Binding-site contacts:
Ligand atom C6 contacts residue NAG1 of chain 2.C at 3.5 Å.
Ligand atom C2 contacts residue ASN16 of chain 1.B at 2.5 Å.
Ligand atom C2 contacts residue LYS17 of chain 2.A at 3.9 Å.
Ligand atom C3 contacts residue LYS17 of chain 2.A at 3.7 Å.
Ligand atom C3 contacts residue VAL21 of chain 1.B at 3.8 Å (hydrophobic).
Ligand atom O4 contacts residue LYS17 of chain 2.A at 3.7 Å.
Ligand atom C7 contacts residue VAL21 of chain 1.B at 3.3 Å (hydrophobic).
Ligand atom O7 contacts residue THR5 of chain 1.B at 3.6 Å.
Ligand atom C7 contacts residue ASN16 of chain 1.B at 3.4 Å.
Ligand atom C8 contacts residue GLY19 of chain 2.A at 4.2 Å.
Ligand atom C8 contacts residue LYS17 of chain 2.A at 3.8 Å.
Ligand atom O2 contacts residue LYS17 of chain 2.A at 2.9 Å (salt-bridge).
Ligand atom C8 contacts residue THR5 of chain 1.B at 3.3 Å.
Ligand atom C7 contacts residue THR5 of chain 1.B at 3.6 Å.
Ligand atom C6 contacts residue GLY19 of chain 1.B at 3.5 Å.
Ligand atom C5 contacts residue GLY19 of chain 1.B at 3.1 Å.
Ligand atom C3 contacts residue ASN16 of chain 1.B at 3.8 Å.
Ligand atom N2 contacts residue ASN16 of chain 1.B at 2.9 Å (h-bond).
Ligand atom C4 contacts residue ASN16 of chain 1.B at 4.2 Å.
Ligand atom O6 contacts residue ARG22 of chain 1.B at 3.9 Å.
Ligand atom C1 contacts residue VAL21 of chain 1.B at 3.5 Å (hydrophobic).
Ligand atom C5 contacts residue ASN16 of chain 1.B at 3.7 Å.
Ligand atom O6 contacts residue NAG1 of chain 2.C at 3.0 Å (h-bond).
Ligand atom C8 contacts residue THR18 of chain 2.A at 3.8 Å.
Ligand atom O7 contacts residue ARG22 of chain 1.B at 4.1 Å.
Ligand atom O5 contacts residue GLY19 of chain 1.B at 3.0 Å.
Ligand atom O7 contacts residue VAL21 of chain 1.B at 3.4 Å (h-bond).
Ligand atom C2 contacts residue VAL21 of chain 1.B at 3.4 Å (hydrophobic).
Ligand atom C1 contacts residue GLY19 of chain 1.B at 3.7 Å.
Ligand atom C8 contacts residue ASN16 of chain 1.B at 3.4 Å.
Ligand atom C2 contacts residue LYS17 of chain 2.A at 3.5 Å.
Ligand atom N2 contacts residue LYS17 of chain 2.A at 2.7 Å (salt-bridge).
Ligand atom N2 contacts residue VAL21 of chain 1.B at 2.5 Å (h-bond).
Ligand atom C1 contacts residue LYS17 of chain 2.A at 3.7 Å.
Ligand atom C7 contacts residue LYS17 of chain 2.A at 3.7 Å.
Ligand atom O5 contacts residue ASN16 of chain 1.B at 2.4 Å (h-bond).
Ligand atom C1 contacts residue ASN16 of chain 1.B at 1.4 Å.
Ligand atom O7 contacts residue SER23 of chain 1.B at 4.2 Å.
Ligand atom O5 contacts residue NAG1 of chain 2.C at 4.1 Å.
Ligand atom O7 contacts residue PHE10 of chain 1.B at 3.8 Å.

Sequence of chain 1.B:
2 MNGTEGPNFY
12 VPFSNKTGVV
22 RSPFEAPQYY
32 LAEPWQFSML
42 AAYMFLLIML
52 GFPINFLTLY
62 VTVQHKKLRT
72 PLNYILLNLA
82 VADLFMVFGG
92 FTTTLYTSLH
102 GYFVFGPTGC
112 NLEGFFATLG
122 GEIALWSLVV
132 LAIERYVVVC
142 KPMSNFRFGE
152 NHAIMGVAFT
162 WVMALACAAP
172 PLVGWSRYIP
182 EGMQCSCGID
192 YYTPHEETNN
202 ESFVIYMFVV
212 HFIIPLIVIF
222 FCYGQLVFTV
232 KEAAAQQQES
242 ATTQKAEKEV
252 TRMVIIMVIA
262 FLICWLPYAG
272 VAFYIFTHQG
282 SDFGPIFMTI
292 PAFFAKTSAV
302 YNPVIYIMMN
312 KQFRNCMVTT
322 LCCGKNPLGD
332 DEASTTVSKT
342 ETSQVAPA

Sequence of chain 2.A:
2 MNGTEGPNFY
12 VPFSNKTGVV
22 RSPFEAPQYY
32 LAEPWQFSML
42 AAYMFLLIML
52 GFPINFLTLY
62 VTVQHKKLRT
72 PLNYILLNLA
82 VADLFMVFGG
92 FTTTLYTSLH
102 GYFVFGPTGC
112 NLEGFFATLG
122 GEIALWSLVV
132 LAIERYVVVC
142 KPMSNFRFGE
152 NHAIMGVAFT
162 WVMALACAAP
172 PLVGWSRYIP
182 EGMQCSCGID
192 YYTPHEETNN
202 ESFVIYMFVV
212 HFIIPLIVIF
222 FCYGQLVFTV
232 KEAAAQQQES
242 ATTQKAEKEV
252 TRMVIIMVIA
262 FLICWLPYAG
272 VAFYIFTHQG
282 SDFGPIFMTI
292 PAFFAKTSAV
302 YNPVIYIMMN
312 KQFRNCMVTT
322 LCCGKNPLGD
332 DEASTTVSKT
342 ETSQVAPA

This protein binds this small molecule.
Small molecule (SMILES): CC(=O)N[C@H]1[C@H](O[C@H]2[C@H](O)[C@@H](NC(C)=O)CO[C@@H]2CO)O[C@H](CO)[C@@H](O[C@@H]2O[C@H](CO)[C@@H](O)[C@H](O[C@@H]3O[C@H](CO)[C@@H](O)[C@H](O)[C@@H]3O)[C@@H]2O)[C@@H]1O